Sequence of chain 1.A:
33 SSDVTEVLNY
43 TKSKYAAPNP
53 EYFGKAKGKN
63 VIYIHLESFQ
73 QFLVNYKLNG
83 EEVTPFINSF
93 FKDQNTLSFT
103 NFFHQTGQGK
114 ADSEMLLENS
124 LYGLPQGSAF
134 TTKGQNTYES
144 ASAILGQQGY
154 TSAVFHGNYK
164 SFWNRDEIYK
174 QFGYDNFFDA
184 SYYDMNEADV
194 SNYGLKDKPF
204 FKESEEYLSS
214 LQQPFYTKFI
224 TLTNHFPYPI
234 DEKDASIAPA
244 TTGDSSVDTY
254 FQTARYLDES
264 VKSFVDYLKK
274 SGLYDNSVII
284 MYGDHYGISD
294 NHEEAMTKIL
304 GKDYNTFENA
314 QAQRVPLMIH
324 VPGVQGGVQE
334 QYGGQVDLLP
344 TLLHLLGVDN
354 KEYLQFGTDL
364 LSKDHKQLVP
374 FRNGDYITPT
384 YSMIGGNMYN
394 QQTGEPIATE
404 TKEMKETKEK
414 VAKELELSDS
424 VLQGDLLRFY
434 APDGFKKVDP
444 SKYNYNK

Binding-site contacts:
Ligand atom C2 contacts residue LYS112 of chain 1.A at 4.3 Å.
Ligand atom O3 contacts residue TYR289 of chain 1.A at 4.1 Å.
Ligand atom C4 contacts residue PHE229 of chain 1.A at 3.8 Å (hydrophobic).
Ligand atom O2 contacts residue PHE229 of chain 1.A at 4.0 Å.
Ligand atom O9 contacts residue SER292 of chain 1.A at 2.4 Å (h-bond).
Ligand atom P1 contacts residue ASN294 of chain 1.A at 4.0 Å.
Ligand atom O8 contacts residue PHE229 of chain 1.A at 3.6 Å.
Ligand atom O9 contacts residue ASN294 of chain 1.A at 2.6 Å (h-bond).
Ligand atom C3 contacts residue PHE229 of chain 1.A at 4.1 Å (hydrophobic).
Ligand atom O8 contacts residue SER292 of chain 1.A at 3.4 Å (h-bond).
Ligand atom O2 contacts residue LYS112 of chain 1.A at 4.2 Å.
Ligand atom P1 contacts residue SER292 of chain 1.A at 3.3 Å.
Ligand atom O3 contacts residue LYS112 of chain 1.A at 4.1 Å.
Ligand atom O9 contacts residue HIS295 of chain 1.A at 4.3 Å.
Ligand atom C2 contacts residue PHE229 of chain 1.A at 4.2 Å (hydrophobic).
Ligand atom O4 contacts residue PHE229 of chain 1.A at 4.4 Å.
Ligand atom O10 contacts residue ASN294 of chain 1.A at 4.4 Å.
Ligand atom O8 contacts residue HIS295 of chain 1.A at 2.7 Å (h-bond).
Ligand atom P1 contacts residue HIS295 of chain 1.A at 4.0 Å.
Ligand atom O4 contacts residue SER292 of chain 1.A at 3.7 Å.

This protein binds this small molecule.
Small molecule (SMILES): O=P([O-])([O-])OCC(O)CO